The small molecule below binds the protein below.
Small molecule (SMILES): O=C[C@H](O)COP(=O)(O)O

Sequence of chain 1.A:
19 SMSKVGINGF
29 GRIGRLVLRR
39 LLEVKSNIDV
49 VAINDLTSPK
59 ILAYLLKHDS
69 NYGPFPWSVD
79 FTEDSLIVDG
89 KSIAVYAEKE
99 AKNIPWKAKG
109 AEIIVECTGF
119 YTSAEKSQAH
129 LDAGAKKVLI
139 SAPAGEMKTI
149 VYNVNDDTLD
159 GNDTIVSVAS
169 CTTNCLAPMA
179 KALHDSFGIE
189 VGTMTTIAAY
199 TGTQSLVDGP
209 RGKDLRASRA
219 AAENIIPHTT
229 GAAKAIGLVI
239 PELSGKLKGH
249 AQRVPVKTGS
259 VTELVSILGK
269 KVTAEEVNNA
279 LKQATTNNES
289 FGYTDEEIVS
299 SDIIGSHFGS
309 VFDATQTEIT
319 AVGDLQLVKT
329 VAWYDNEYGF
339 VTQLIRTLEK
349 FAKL

Binding-site contacts:
Ligand atom O4P contacts residue NAD1 of chain 1.E at 2.6 Å (h-bond).
Ligand atom O2P contacts residue THR199 of chain 1.A at 2.9 Å (h-bond).
Ligand atom C3 contacts residue THR201 of chain 1.A at 3.0 Å.
Ligand atom P contacts residue THR199 of chain 1.A at 3.7 Å.
Ligand atom O3P contacts residue ARG251 of chain 1.A at 4.2 Å.
Ligand atom P contacts residue ARG251 of chain 1.A at 4.0 Å.
Ligand atom C2 contacts residue HIS226 of chain 1.A at 3.4 Å.
Ligand atom O4P contacts residue THR201 of chain 1.A at 3.6 Å.
Ligand atom O1P contacts residue HIS226 of chain 1.A at 4.3 Å.
Ligand atom P contacts residue NAD1 of chain 1.E at 3.5 Å.
Ligand atom O1P contacts residue THR199 of chain 1.A at 3.5 Å (h-bond).
Ligand atom O3P contacts residue NAD1 of chain 1.E at 3.3 Å.
Ligand atom C3 contacts residue ARG251 of chain 1.A at 3.1 Å.
Ligand atom O2 contacts residue NAD1 of chain 1.E at 4.4 Å.
Ligand atom C1 contacts residue THR227 of chain 1.A at 4.3 Å.
Ligand atom O2P contacts residue NAD1 of chain 1.E at 4.0 Å.
Ligand atom O1 contacts residue ARG251 of chain 1.A at 3.7 Å.
Ligand atom C1 contacts residue ARG251 of chain 1.A at 3.7 Å.
Ligand atom C2 contacts residue THR201 of chain 1.A at 4.2 Å.
Ligand atom O2 contacts residue THR201 of chain 1.A at 4.3 Å.
Ligand atom O2P contacts residue THR201 of chain 1.A at 3.9 Å.
Ligand atom C2 contacts residue ARG251 of chain 1.A at 4.0 Å.
Ligand atom P contacts residue THR201 of chain 1.A at 4.0 Å.
Ligand atom C3 contacts residue THR199 of chain 1.A at 4.1 Å.
Ligand atom C1 contacts residue HIS226 of chain 1.A at 3.6 Å.
Ligand atom O1P contacts residue THR201 of chain 1.A at 3.6 Å (h-bond).
Ligand atom C3 contacts residue HIS226 of chain 1.A at 3.3 Å.
Ligand atom O1P contacts residue ARG251 of chain 1.A at 2.6 Å (salt-bridge).